This small molecule binds to this protein.
Small molecule (SMILES): CC(C)[C@H](NC(=O)[C@@H]1CCCN1C(=O)[C@H](CC(N)=O)NC(=O)[C@H](Cc1ccccc1)NC(=O)[C@@H](N)[C@@H](C)O)C(=O)N[C@@H](Cc1ccc(O)cc1)C(=O)N1CCC[C@H]1C(=O)N[C@@H](Cc1ccc(O)cc1)C(=O)N[C@@H](CC(=O)O)C(=O)N[C@H](C=O)[C@@H](C)O

Sequence of chain 3.C:
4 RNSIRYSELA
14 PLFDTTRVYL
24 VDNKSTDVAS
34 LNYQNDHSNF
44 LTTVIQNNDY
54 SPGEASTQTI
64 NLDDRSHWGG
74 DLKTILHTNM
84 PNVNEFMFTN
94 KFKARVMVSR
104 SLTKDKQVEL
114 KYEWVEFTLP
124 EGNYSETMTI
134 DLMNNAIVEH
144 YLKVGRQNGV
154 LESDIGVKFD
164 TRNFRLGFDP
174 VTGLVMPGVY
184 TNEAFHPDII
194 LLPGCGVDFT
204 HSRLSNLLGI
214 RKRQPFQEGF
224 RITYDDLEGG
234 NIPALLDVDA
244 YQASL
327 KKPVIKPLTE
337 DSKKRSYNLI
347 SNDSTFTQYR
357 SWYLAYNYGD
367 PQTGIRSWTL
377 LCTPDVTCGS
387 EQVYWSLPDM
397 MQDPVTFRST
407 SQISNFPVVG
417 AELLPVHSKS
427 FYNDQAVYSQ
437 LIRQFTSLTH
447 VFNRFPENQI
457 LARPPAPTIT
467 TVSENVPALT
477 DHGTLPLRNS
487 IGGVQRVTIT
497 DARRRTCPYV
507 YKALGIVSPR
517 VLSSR

Sequence of chain 3.B:
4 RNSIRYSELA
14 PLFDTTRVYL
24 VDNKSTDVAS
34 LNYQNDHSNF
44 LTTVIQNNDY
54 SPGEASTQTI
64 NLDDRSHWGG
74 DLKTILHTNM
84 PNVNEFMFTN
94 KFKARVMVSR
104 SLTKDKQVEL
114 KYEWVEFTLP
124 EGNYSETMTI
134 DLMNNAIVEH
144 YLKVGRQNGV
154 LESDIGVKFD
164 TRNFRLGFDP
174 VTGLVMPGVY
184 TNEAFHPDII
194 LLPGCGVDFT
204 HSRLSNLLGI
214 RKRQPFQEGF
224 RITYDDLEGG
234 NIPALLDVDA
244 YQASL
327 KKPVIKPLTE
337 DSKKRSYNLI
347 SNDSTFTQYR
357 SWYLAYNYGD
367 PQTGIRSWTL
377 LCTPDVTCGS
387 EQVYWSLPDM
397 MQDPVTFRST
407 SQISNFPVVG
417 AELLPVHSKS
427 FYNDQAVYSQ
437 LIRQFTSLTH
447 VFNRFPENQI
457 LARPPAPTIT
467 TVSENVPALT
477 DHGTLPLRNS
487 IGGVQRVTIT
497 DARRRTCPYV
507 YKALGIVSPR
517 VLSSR

Binding-site contacts:
Ligand atom CG1 contacts residue ARG450 of chain 3.B at 3.4 Å.
Ligand atom CE1 contacts residue PRO180 of chain 3.C at 3.2 Å (hydrophobic).
Ligand atom CZ contacts residue ARG149 of chain 3.B at 3.8 Å.
Ligand atom CZ contacts residue ASP172 of chain 3.C at 3.6 Å.
Ligand atom CD contacts residue ARG450 of chain 3.B at 2.9 Å.
Ligand atom CG1 contacts residue GLU155 of chain 3.B at 3.8 Å.
Ligand atom OH contacts residue LEU239 of chain 3.C at 3.9 Å.
Ligand atom CG1 contacts residue PHE451 of chain 3.B at 3.4 Å (hydrophobic).
Ligand atom C contacts residue HIS446 of chain 3.B at 3.4 Å.
Ligand atom OD1 contacts residue GLU155 of chain 3.B at 3.8 Å.
Ligand atom CG contacts residue LYS339 of chain 3.B at 3.8 Å.
Ligand atom CB contacts residue ARG450 of chain 3.B at 3.6 Å.
Ligand atom CG contacts residue TYR244 of chain 3.C at 3.4 Å (hydrophobic).
Ligand atom CG contacts residue ARG450 of chain 3.B at 3.5 Å.
Ligand atom CZ contacts residue HIS446 of chain 3.B at 3.7 Å.
Ligand atom OD2 contacts residue LYS339 of chain 3.B at 3.6 Å.
Ligand atom CG contacts residue PRO452 of chain 3.B at 3.5 Å (hydrophobic).
Ligand atom OH contacts residue THR445 of chain 3.B at 3.2 Å.
Ligand atom O contacts residue ARG149 of chain 3.B at 2.6 Å (salt-bridge).
Ligand atom OH contacts residue HIS446 of chain 3.B at 3.1 Å (h-bond).
Ligand atom CG2 contacts residue LEU145 of chain 3.B at 3.8 Å (hydrophobic).
Ligand atom CZ contacts residue THR445 of chain 3.B at 3.4 Å.
Ligand atom CA contacts residue LYS339 of chain 3.B at 3.1 Å.
Ligand atom CB contacts residue PRO452 of chain 3.B at 3.9 Å (hydrophobic).
Ligand atom O contacts residue ARG450 of chain 3.B at 3.3 Å (salt-bridge).
Ligand atom CG2 contacts residue GLU155 of chain 3.B at 3.7 Å.
Ligand atom C contacts residue ARG149 of chain 3.B at 3.8 Å.
Ligand atom CA contacts residue GLU155 of chain 3.B at 3.9 Å.
Ligand atom O contacts residue HIS446 of chain 3.B at 2.8 Å.
Ligand atom CD1 contacts residue PRO180 of chain 3.C at 3.5 Å (hydrophobic).
Ligand atom CB contacts residue GLN245 of chain 3.C at 3.8 Å.
Ligand atom CE1 contacts residue THR445 of chain 3.B at 3.3 Å.
Ligand atom CG contacts residue GLU155 of chain 3.B at 3.8 Å.
Ligand atom OH contacts residue MET179 of chain 3.C at 3.4 Å.
Ligand atom CE2 contacts residue MET179 of chain 3.C at 3.8 Å (hydrophobic).
Ligand atom CE2 contacts residue HIS446 of chain 3.B at 3.5 Å.
Ligand atom ND2 contacts residue GLU155 of chain 3.B at 3.1 Å (salt-bridge).
Ligand atom OD1 contacts residue LYS339 of chain 3.B at 2.9 Å (salt-bridge).
Ligand atom CB contacts residue LYS339 of chain 3.B at 2.9 Å.
Ligand atom CE1 contacts residue ARG149 of chain 3.B at 3.6 Å.